Binding-site contacts:
Ligand atom CL contacts residue GLY9 of chain 11.B at 3.4 Å.
Ligand atom C10 contacts residue VAL135 of chain 6.B at 3.8 Å (hydrophobic).
Ligand atom C16 contacts residue ALA37 of chain 11.B at 3.9 Å (hydrophobic).
Ligand atom N9 contacts residue LEU73 of chain 11.B at 3.5 Å.
Ligand atom C10 contacts residue ASN106 of chain 11.B at 3.8 Å.
Ligand atom C17 contacts residue PHE70 of chain 11.B at 3.7 Å (hydrophobic).
Ligand atom C8 contacts residue MET74 of chain 11.B at 3.9 Å (hydrophobic).
Ligand atom C14 contacts residue PHE70 of chain 11.B at 3.8 Å (hydrophobic).
Ligand atom C8 contacts residue ASP72 of chain 11.B at 3.9 Å.
Ligand atom N23 contacts residue ALA37 of chain 11.B at 3.7 Å.
Ligand atom C19 contacts residue ALA37 of chain 11.B at 3.6 Å (hydrophobic).
Ligand atom C5 contacts residue MET74 of chain 11.B at 3.7 Å (hydrophobic).
Ligand atom C13 contacts residue ASP72 of chain 11.B at 3.8 Å.
Ligand atom C15 contacts residue SER71 of chain 11.B at 3.8 Å.
Ligand atom C20 contacts residue ALA37 of chain 11.B at 3.6 Å (hydrophobic).
Ligand atom N23 contacts residue SER39 of chain 11.B at 2.9 Å (h-bond).
Ligand atom C14 contacts residue SER71 of chain 11.B at 3.6 Å.
Ligand atom C18 contacts residue ALA37 of chain 11.B at 3.7 Å (hydrophobic).
Ligand atom C2 contacts residue LEU102 of chain 11.B at 3.8 Å (hydrophobic).
Ligand atom N23 contacts residue PHE70 of chain 11.B at 3.9 Å.
Ligand atom C1 contacts residue LEU102 of chain 11.B at 3.7 Å (hydrophobic).
Ligand atom CL contacts residue MET74 of chain 11.B at 3.6 Å.
Ligand atom C13 contacts residue HIS138 of chain 6.B at 3.9 Å.
Ligand atom N6 contacts residue LEU73 of chain 11.B at 3.7 Å.
Ligand atom C20 contacts residue THR10 of chain 11.B at 3.8 Å.
Ligand atom C5 contacts residue LEU73 of chain 11.B at 3.9 Å (hydrophobic).
Ligand atom C10 contacts residue MET105 of chain 11.B at 3.7 Å (hydrophobic).
Ligand atom N12 contacts residue ASP72 of chain 11.B at 3.0 Å (salt-bridge).
Ligand atom C21 contacts residue ALA37 of chain 11.B at 3.7 Å (hydrophobic).
Ligand atom C10 contacts residue LEU102 of chain 11.B at 3.5 Å (hydrophobic).
Ligand atom N9 contacts residue MET74 of chain 11.B at 3.0 Å (h-bond).
Ligand atom C17 contacts residue ALA37 of chain 11.B at 3.9 Å (hydrophobic).
Ligand atom C15 contacts residue PHE70 of chain 11.B at 3.8 Å (hydrophobic).
Ligand atom C19 contacts residue THR10 of chain 11.B at 3.7 Å.
Ligand atom N6 contacts residue MET74 of chain 11.B at 4.0 Å.
Ligand atom N23 contacts residue PRO40 of chain 11.B at 3.8 Å.
Ligand atom CL contacts residue PRO8 of chain 11.B at 3.8 Å.
Ligand atom N23 contacts residue ALA38 of chain 11.B at 3.5 Å (h-bond).
Ligand atom C14 contacts residue ASP72 of chain 11.B at 3.2 Å.
Ligand atom C15 contacts residue ALA37 of chain 11.B at 3.8 Å (hydrophobic).

This small molecule binds to this protein.
Small molecule (SMILES): CC1=Nc2nc(N[C@H](CC#N)c3cccc(Cl)c3)nn2C(=O)C1

Sequence of chain 11.B:
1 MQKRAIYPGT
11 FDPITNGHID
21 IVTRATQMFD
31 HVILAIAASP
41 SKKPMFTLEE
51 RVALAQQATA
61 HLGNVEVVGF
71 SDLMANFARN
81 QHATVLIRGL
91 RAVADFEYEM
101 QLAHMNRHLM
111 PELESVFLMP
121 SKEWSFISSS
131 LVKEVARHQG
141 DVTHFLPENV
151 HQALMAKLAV

Sequence of chain 6.B:
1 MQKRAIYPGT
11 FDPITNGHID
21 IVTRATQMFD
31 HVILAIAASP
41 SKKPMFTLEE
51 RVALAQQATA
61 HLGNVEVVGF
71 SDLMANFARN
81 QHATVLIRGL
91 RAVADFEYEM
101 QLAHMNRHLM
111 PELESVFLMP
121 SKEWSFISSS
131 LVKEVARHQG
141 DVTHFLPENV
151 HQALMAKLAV